Binding-site contacts:
Ligand atom C09 contacts residue LEU90 of chain 1.A at 3.6 Å (hydrophobic).
Ligand atom C11 contacts residue LEU49 of chain 1.A at 3.6 Å (hydrophobic).
Ligand atom C12 contacts residue PHE107 of chain 1.A at 3.9 Å (hydrophobic).
Ligand atom C12 contacts residue LEU52 of chain 1.A at 4.2 Å (hydrophobic).
Ligand atom C08 contacts residue LEU94 of chain 1.A at 4.2 Å (hydrophobic).
Ligand atom O01 contacts residue ARG97 of chain 1.A at 3.2 Å (salt-bridge).
Ligand atom C13 contacts residue ARG97 of chain 1.A at 4.1 Å.
Ligand atom C07 contacts residue PHE107 of chain 1.A at 4.0 Å (hydrophobic).
Ligand atom C14 contacts residue ARG97 of chain 1.A at 4.2 Å.
Ligand atom C14 contacts residue GLU56 of chain 1.A at 3.5 Å.
Ligand atom C09 contacts residue LEU94 of chain 1.A at 3.9 Å (hydrophobic).
Ligand atom C15 contacts residue HIS227 of chain 1.A at 3.8 Å.
Ligand atom C03 contacts residue LEU87 of chain 1.A at 4.2 Å (hydrophobic).
Ligand atom O02 contacts residue HIS227 of chain 1.A at 3.1 Å.
Ligand atom C06 contacts residue PHE107 of chain 1.A at 4.0 Å (hydrophobic).
Ligand atom C14 contacts residue LEU94 of chain 1.A at 4.3 Å (hydrophobic).
Ligand atom C13 contacts residue LEU52 of chain 1.A at 4.3 Å (hydrophobic).
Ligand atom C12 contacts residue ALA53 of chain 1.A at 3.8 Å (hydrophobic).
Ligand atom C16 contacts residue LEU228 of chain 1.A at 3.6 Å (hydrophobic).
Ligand atom O01 contacts residue GLU56 of chain 1.A at 2.1 Å (salt-bridge).
Ligand atom C01 contacts residue PHE107 of chain 1.A at 3.6 Å (hydrophobic).
Ligand atom C18 contacts residue MET124 of chain 1.A at 4.1 Å (hydrophobic).
Ligand atom C06 contacts residue LEU49 of chain 1.A at 4.2 Å (hydrophobic).
Ligand atom C11 contacts residue ALA53 of chain 1.A at 3.9 Å (hydrophobic).
Ligand atom O02 contacts residue MET124 of chain 1.A at 3.2 Å.
Ligand atom C11 contacts residue PHE107 of chain 1.A at 4.0 Å (hydrophobic).
Ligand atom C09 contacts residue MET91 of chain 1.A at 3.8 Å (hydrophobic).
Ligand atom O01 contacts residue LEU52 of chain 1.A at 3.5 Å.
Ligand atom C17 contacts residue HIS227 of chain 1.A at 3.4 Å.
Ligand atom C18 contacts residue LEU49 of chain 1.A at 4.0 Å (hydrophobic).
Ligand atom C13 contacts residue PHE107 of chain 1.A at 4.2 Å (hydrophobic).
Ligand atom C17 contacts residue LEU228 of chain 1.A at 4.1 Å (hydrophobic).
Ligand atom C10 contacts residue LEU87 of chain 1.A at 3.9 Å (hydrophobic).
Ligand atom C13 contacts residue GLU56 of chain 1.A at 3.1 Å.
Ligand atom C12 contacts residue GLU56 of chain 1.A at 4.1 Å.
Ligand atom C10 contacts residue MET91 of chain 1.A at 3.7 Å (hydrophobic).
Ligand atom C08 contacts residue LEU90 of chain 1.A at 4.2 Å (hydrophobic).
Ligand atom C12 contacts residue LEU49 of chain 1.A at 3.5 Å (hydrophobic).
Ligand atom C14 contacts residue LEU90 of chain 1.A at 4.0 Å (hydrophobic).
Ligand atom C17 contacts residue GLY224 of chain 1.A at 4.0 Å.

A small-molecule ligand and the protein it binds are described below.
Small molecule (SMILES): C[C@]12CC[C@@]3(CCc4cc(O)ccc43)C[C@@H]1CC[C@@H]2O

Sequence of chain 1.A:
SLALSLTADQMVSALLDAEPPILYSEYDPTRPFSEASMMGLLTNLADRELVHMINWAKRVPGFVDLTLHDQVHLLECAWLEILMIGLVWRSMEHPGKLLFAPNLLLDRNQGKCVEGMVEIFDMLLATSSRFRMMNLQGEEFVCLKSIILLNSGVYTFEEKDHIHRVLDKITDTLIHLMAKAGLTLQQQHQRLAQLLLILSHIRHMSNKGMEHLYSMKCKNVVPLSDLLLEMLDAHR